Sequence of chain 1.A:
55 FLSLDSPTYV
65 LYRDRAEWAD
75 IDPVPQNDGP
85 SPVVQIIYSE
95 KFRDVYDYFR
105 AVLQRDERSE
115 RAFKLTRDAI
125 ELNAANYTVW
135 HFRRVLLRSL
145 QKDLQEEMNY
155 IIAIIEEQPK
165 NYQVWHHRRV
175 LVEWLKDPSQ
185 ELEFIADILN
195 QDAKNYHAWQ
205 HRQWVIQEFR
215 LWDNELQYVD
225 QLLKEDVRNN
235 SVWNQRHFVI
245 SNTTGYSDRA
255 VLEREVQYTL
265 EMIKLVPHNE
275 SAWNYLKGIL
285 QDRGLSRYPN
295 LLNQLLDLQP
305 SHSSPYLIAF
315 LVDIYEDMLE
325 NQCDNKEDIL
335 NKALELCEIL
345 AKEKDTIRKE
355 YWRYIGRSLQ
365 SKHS

This protein binds this small molecule.
Small molecule (SMILES): CC[C@H](C)[C@H](NC(=O)[C@@H](NC(=O)[C@H](CS)NC(=O)[C@H](CCCCN)NC(=O)[C@@H](N)[C@@H](C)O)C(C)C)C(=O)N[C@@H](CCSC)C(=O)O

Binding-site contacts:
Ligand atom O contacts residue LYS311 of chain 1.B at 3.6 Å (salt-bridge).
Ligand atom SG contacts residue ZN1 of chain 1.S at 2.3 Å.
Ligand atom C contacts residue GLN167 of chain 1.A at 4.0 Å.
Ligand atom CA contacts residue TYR166 of chain 1.A at 4.1 Å (hydrophobic).
Ligand atom SG contacts residue CYS271 of chain 1.B at 4.0 Å.
Ligand atom CE contacts residue THR49 of chain 1.B at 3.9 Å.
Ligand atom CB contacts residue HIS321 of chain 1.B at 3.8 Å.
Ligand atom SD contacts residue ALA123 of chain 1.B at 3.5 Å.
Ligand atom SG contacts residue ASP269 of chain 1.B at 3.1 Å (salt-bridge).
Ligand atom O contacts residue GLN167 of chain 1.A at 2.9 Å (h-bond).
Ligand atom SG contacts residue HIS321 of chain 1.B at 3.4 Å (h-bond).
Ligand atom SG contacts residue LYS311 of chain 1.B at 4.0 Å.
Ligand atom CG contacts residue ARG173 of chain 1.B at 4.0 Å.
Ligand atom O contacts residue ARG173 of chain 1.B at 2.9 Å (salt-bridge).
Ligand atom CA contacts residue TYR166 of chain 1.A at 3.8 Å (hydrophobic).
Ligand atom CA contacts residue ARG173 of chain 1.B at 3.7 Å.
Ligand atom SD contacts residue MET124 of chain 1.B at 3.7 Å.
Ligand atom N contacts residue HIS321 of chain 1.B at 4.1 Å.
Ligand atom CG1 contacts residue LYS164 of chain 1.A at 4.1 Å.
Ligand atom O contacts residue TYR166 of chain 1.A at 3.5 Å.
Ligand atom CB contacts residue MGM1 of chain 1.U at 4.1 Å.
Ligand atom C contacts residue LYS311 of chain 1.B at 3.7 Å.
Ligand atom O contacts residue MGM1 of chain 1.U at 3.7 Å.
Ligand atom C contacts residue TYR166 of chain 1.A at 3.7 Å (hydrophobic).
Ligand atom CD1 contacts residue LEU320 of chain 1.B at 3.8 Å (hydrophobic).
Ligand atom CG2 contacts residue LEU320 of chain 1.B at 4.2 Å (hydrophobic).
Ligand atom O contacts residue LYS311 of chain 1.B at 3.6 Å.
Ligand atom C contacts residue ARG173 of chain 1.B at 3.8 Å.
Ligand atom SD contacts residue HIS121 of chain 1.B at 4.1 Å.
Ligand atom OXT contacts residue TYR166 of chain 1.A at 3.8 Å.
Ligand atom CB contacts residue ZN1 of chain 1.S at 3.6 Å.
Ligand atom N contacts residue ARG173 of chain 1.B at 4.1 Å.
Ligand atom N contacts residue TYR166 of chain 1.A at 3.6 Å.
Ligand atom O contacts residue TYR166 of chain 1.A at 4.0 Å.
Ligand atom CB contacts residue LYS164 of chain 1.A at 4.1 Å.
Ligand atom O contacts residue MGM1 of chain 1.U at 3.7 Å.
Ligand atom N contacts residue LYS311 of chain 1.B at 4.2 Å.
Ligand atom C contacts residue TYR166 of chain 1.A at 3.5 Å (hydrophobic).
Ligand atom O contacts residue LEU320 of chain 1.B at 3.7 Å.
Ligand atom O contacts residue TYR166 of chain 1.A at 3.5 Å.

Sequence of chain 1.B:
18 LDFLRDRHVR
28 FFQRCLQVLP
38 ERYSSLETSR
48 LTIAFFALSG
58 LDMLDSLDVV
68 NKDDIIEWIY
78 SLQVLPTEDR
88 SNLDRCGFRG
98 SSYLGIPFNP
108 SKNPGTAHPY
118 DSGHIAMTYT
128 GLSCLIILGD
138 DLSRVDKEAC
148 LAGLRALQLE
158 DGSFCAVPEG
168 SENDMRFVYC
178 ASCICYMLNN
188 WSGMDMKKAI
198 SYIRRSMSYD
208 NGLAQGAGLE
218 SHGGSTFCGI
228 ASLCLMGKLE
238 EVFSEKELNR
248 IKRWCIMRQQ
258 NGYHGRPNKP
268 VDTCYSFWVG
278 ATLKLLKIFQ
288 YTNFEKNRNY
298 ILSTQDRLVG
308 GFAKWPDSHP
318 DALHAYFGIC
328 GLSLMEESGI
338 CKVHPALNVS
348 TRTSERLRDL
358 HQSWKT